The small molecule below binds the protein below.
Small molecule (SMILES): CC(=O)N[C@H]1[C@H]([C@H](O)[C@H](O)CO)OC(C(=O)O)=C[C@@H]1O

Sequence of chain 1.A:
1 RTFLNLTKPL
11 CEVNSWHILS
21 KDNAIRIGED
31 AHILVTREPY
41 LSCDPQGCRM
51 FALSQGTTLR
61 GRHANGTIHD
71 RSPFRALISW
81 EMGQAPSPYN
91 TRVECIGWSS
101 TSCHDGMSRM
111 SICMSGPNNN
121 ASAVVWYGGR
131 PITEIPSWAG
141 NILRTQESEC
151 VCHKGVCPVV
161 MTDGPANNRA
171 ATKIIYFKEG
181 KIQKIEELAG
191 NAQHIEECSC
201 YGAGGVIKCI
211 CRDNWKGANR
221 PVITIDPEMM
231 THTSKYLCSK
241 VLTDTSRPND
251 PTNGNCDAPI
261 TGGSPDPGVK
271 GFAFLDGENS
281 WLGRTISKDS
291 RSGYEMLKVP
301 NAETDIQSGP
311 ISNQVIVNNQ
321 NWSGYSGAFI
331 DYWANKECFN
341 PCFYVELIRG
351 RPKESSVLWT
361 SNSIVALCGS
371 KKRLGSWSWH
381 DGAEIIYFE

Binding-site contacts:
Ligand atom O8 contacts residue ARG212 of chain 1.A at 3.4 Å.
Ligand atom C1 contacts residue TYR325 of chain 1.A at 3.1 Å (hydrophobic).
Ligand atom O1B contacts residue TYR325 of chain 1.A at 3.5 Å (h-bond).
Ligand atom O1A contacts residue ARG291 of chain 1.A at 2.8 Å (salt-bridge).
Ligand atom O10 contacts residue ASP70 of chain 1.A at 3.8 Å.
Ligand atom C4 contacts residue TYR325 of chain 1.A at 3.7 Å (hydrophobic).
Ligand atom O9 contacts residue GLU196 of chain 1.A at 2.6 Å (salt-bridge).
Ligand atom O1A contacts residue TYR325 of chain 1.A at 3.4 Å (h-bond).
Ligand atom C11 contacts residue ILE142 of chain 1.A at 3.9 Å (hydrophobic).
Ligand atom O4 contacts residue GLU38 of chain 1.A at 3.3 Å (salt-bridge).
Ligand atom O1B contacts residue ARG291 of chain 1.A at 2.9 Å (salt-bridge).
Ligand atom O6 contacts residue ARG212 of chain 1.A at 3.7 Å.
Ligand atom C1 contacts residue ARG37 of chain 1.A at 3.9 Å.
Ligand atom O1B contacts residue ARG37 of chain 1.A at 2.8 Å (salt-bridge).
Ligand atom C9 contacts residue GLU196 of chain 1.A at 3.3 Å.
Ligand atom C9 contacts residue ALA166 of chain 1.A at 3.6 Å (hydrophobic).
Ligand atom O4 contacts residue ASP70 of chain 1.A at 3.3 Å.
Ligand atom C9 contacts residue ASN214 of chain 1.A at 3.7 Å.
Ligand atom C11 contacts residue ARG144 of chain 1.A at 4.0 Å.
Ligand atom C8 contacts residue ARG212 of chain 1.A at 3.5 Å.
Ligand atom C3 contacts residue ASP70 of chain 1.A at 3.6 Å.
Ligand atom O8 contacts residue GLU196 of chain 1.A at 2.6 Å (salt-bridge).
Ligand atom C3 contacts residue TYR325 of chain 1.A at 3.1 Å (hydrophobic).
Ligand atom O8 contacts residue GLU197 of chain 1.A at 3.7 Å.
Ligand atom C1 contacts residue ARG212 of chain 1.A at 4.0 Å.
Ligand atom C11 contacts residue TRP98 of chain 1.A at 3.7 Å (hydrophobic).
Ligand atom O1A contacts residue ARG212 of chain 1.A at 3.1 Å (salt-bridge).
Ligand atom O6 contacts residue TYR325 of chain 1.A at 3.1 Å (h-bond).
Ligand atom C4 contacts residue GLU38 of chain 1.A at 3.7 Å.
Ligand atom C1 contacts residue ARG291 of chain 1.A at 3.5 Å.
Ligand atom C3 contacts residue ARG37 of chain 1.A at 3.8 Å.
Ligand atom C8 contacts residue GLU196 of chain 1.A at 3.5 Å.
Ligand atom C6 contacts residue GLU197 of chain 1.A at 3.5 Å.
Ligand atom O9 contacts residue ALA166 of chain 1.A at 3.5 Å.
Ligand atom C4 contacts residue ASP70 of chain 1.A at 3.9 Å.
Ligand atom O10 contacts residue ARG71 of chain 1.A at 2.8 Å (salt-bridge).
Ligand atom C3 contacts residue GLU38 of chain 1.A at 3.6 Å.
Ligand atom C6 contacts residue TYR325 of chain 1.A at 3.6 Å (hydrophobic).
Ligand atom C2 contacts residue TYR325 of chain 1.A at 2.8 Å (hydrophobic).
Ligand atom O9 contacts residue ARG144 of chain 1.A at 3.4 Å (salt-bridge).